A small-molecule ligand and the protein it binds are described below.
Small molecule (SMILES): Nc1nc(O)c2[nH]cc(CN[C@H](CO)CCP(=O)(O)O)c2n1

Sequence of chain 1.D:
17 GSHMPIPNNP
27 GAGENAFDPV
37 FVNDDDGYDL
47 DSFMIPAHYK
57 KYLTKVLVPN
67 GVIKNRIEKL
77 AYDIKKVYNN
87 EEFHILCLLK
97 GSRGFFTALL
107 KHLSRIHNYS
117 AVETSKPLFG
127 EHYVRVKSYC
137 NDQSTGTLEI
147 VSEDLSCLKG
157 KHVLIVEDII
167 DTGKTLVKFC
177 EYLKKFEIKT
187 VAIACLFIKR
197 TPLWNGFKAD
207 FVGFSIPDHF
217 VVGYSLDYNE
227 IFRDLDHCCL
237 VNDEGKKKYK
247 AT

Binding-site contacts:
Ligand atom N1 contacts residue PHE216 of chain 1.D at 3.4 Å.
Ligand atom P contacts residue THR168 of chain 1.D at 3.4 Å.
Ligand atom C4 contacts residue PHE216 of chain 1.D at 3.5 Å (hydrophobic).
Ligand atom CG contacts residue POP1 of chain 1.XA at 3.6 Å.
Ligand atom N2 contacts residue ASP223 of chain 1.D at 2.8 Å (salt-bridge).
Ligand atom N contacts residue POP1 of chain 1.XA at 2.8 Å (h-bond).
Ligand atom O6 contacts residue PHE216 of chain 1.D at 3.6 Å.
Ligand atom O1 contacts residue THR168 of chain 1.D at 3.2 Å (h-bond).
Ligand atom O2 contacts residue LYS170 of chain 1.D at 3.6 Å (salt-bridge).
Ligand atom O2 contacts residue THR171 of chain 1.D at 2.6 Å (h-bond).
Ligand atom C6 contacts residue PHE216 of chain 1.D at 3.4 Å (hydrophobic).
Ligand atom O2 contacts residue THR168 of chain 1.D at 3.3 Å (h-bond).
Ligand atom N2 contacts residue VAL217 of chain 1.D at 2.9 Å (h-bond).
Ligand atom C2 contacts residue PHE216 of chain 1.D at 3.1 Å (hydrophobic).
Ligand atom O6 contacts residue VAL217 of chain 1.D at 3.3 Å (h-bond).
Ligand atom CA contacts residue ILE165 of chain 1.D at 3.5 Å (hydrophobic).
Ligand atom OD contacts residue POP1 of chain 1.XA at 3.1 Å (h-bond).
Ligand atom CD contacts residue POP1 of chain 1.XA at 3.3 Å.
Ligand atom N2 contacts residue PHE216 of chain 1.D at 3.5 Å.
Ligand atom O1 contacts residue GLY169 of chain 1.D at 2.7 Å (h-bond).
Ligand atom O3 contacts residue ASP167 of chain 1.D at 3.3 Å.
Ligand atom O3 contacts residue TYR135 of chain 1.D at 2.6 Å (h-bond).
Ligand atom O3 contacts residue THR168 of chain 1.D at 2.8 Å (h-bond).
Ligand atom C8 contacts residue TYR135 of chain 1.D at 3.2 Å (hydrophobic).
Ligand atom O1 contacts residue ASP167 of chain 1.D at 3.0 Å (salt-bridge).
Ligand atom N3 contacts residue PHE216 of chain 1.D at 3.4 Å.
Ligand atom CD contacts residue GLU163 of chain 1.D at 3.4 Å.
Ligand atom O6 contacts residue LYS195 of chain 1.D at 2.8 Å (salt-bridge).
Ligand atom N2 contacts residue LEU222 of chain 1.D at 3.5 Å.
Ligand atom C5 contacts residue PHE216 of chain 1.D at 3.4 Å (hydrophobic).
Ligand atom C10 contacts residue TYR135 of chain 1.D at 3.4 Å (hydrophobic).
Ligand atom C10 contacts residue POP1 of chain 1.XA at 3.2 Å.
Ligand atom C2 contacts residue VAL217 of chain 1.D at 3.3 Å (hydrophobic).
Ligand atom N7 contacts residue ASP167 of chain 1.D at 2.7 Å (salt-bridge).
Ligand atom C9 contacts residue TYR135 of chain 1.D at 3.6 Å (hydrophobic).
Ligand atom CB contacts residue TYR135 of chain 1.D at 3.4 Å (hydrophobic).
Ligand atom OD contacts residue ASP164 of chain 1.D at 2.6 Å (salt-bridge).
Ligand atom CD contacts residue ASP164 of chain 1.D at 3.5 Å.
Ligand atom C8 contacts residue ASP167 of chain 1.D at 3.5 Å.
Ligand atom N1 contacts residue VAL217 of chain 1.D at 2.7 Å (h-bond).